Sequence of chain 2.B:
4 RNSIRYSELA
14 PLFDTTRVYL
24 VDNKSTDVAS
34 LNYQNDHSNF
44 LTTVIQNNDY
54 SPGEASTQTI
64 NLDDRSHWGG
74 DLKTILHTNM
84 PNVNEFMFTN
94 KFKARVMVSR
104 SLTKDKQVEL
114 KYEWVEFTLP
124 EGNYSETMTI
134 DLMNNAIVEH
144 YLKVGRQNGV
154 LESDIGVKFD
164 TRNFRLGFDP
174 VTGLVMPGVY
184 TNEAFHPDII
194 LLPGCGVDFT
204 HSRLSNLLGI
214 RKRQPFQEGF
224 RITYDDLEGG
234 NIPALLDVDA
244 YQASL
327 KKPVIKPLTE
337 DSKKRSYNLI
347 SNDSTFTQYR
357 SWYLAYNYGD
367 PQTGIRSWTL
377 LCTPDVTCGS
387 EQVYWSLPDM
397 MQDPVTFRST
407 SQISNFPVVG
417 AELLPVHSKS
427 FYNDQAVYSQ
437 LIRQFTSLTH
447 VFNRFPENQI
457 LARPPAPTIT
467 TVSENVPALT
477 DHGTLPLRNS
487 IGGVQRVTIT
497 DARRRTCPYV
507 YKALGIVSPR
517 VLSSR

Binding-site contacts:
Ligand atom CG2 contacts residue LEU145 of chain 2.B at 3.8 Å (hydrophobic).
Ligand atom OH contacts residue MET179 of chain 2.C at 3.4 Å.
Ligand atom CZ contacts residue THR445 of chain 2.B at 3.4 Å.
Ligand atom OD1 contacts residue LYS339 of chain 2.B at 2.9 Å (salt-bridge).
Ligand atom OD1 contacts residue GLU155 of chain 2.B at 3.8 Å.
Ligand atom CE1 contacts residue ARG149 of chain 2.B at 3.6 Å.
Ligand atom OH contacts residue LEU239 of chain 2.C at 3.9 Å.
Ligand atom CD contacts residue ARG450 of chain 2.B at 2.9 Å.
Ligand atom CB contacts residue ARG450 of chain 2.B at 3.6 Å.
Ligand atom CZ contacts residue HIS446 of chain 2.B at 3.7 Å.
Ligand atom OH contacts residue HIS446 of chain 2.B at 3.1 Å (h-bond).
Ligand atom CE2 contacts residue HIS446 of chain 2.B at 3.5 Å.
Ligand atom CG contacts residue GLU155 of chain 2.B at 3.8 Å.
Ligand atom CD1 contacts residue PRO180 of chain 2.C at 3.5 Å (hydrophobic).
Ligand atom O contacts residue HIS446 of chain 2.B at 2.8 Å.
Ligand atom CB contacts residue PRO452 of chain 2.B at 3.9 Å (hydrophobic).
Ligand atom CE1 contacts residue THR445 of chain 2.B at 3.3 Å.
Ligand atom C contacts residue HIS446 of chain 2.B at 3.4 Å.
Ligand atom CE1 contacts residue PRO180 of chain 2.C at 3.2 Å (hydrophobic).
Ligand atom CB contacts residue GLN245 of chain 2.C at 3.8 Å.
Ligand atom CE2 contacts residue MET179 of chain 2.C at 3.8 Å (hydrophobic).
Ligand atom C contacts residue ARG149 of chain 2.B at 3.8 Å.
Ligand atom OD2 contacts residue LYS339 of chain 2.B at 3.6 Å.
Ligand atom CG contacts residue LYS339 of chain 2.B at 3.8 Å.
Ligand atom CG contacts residue TYR244 of chain 2.C at 3.4 Å (hydrophobic).
Ligand atom OH contacts residue THR445 of chain 2.B at 3.2 Å.
Ligand atom CZ contacts residue ASP172 of chain 2.C at 3.6 Å.
Ligand atom ND2 contacts residue GLU155 of chain 2.B at 3.1 Å (salt-bridge).
Ligand atom CG1 contacts residue GLU155 of chain 2.B at 3.8 Å.
Ligand atom CG1 contacts residue ARG450 of chain 2.B at 3.4 Å.
Ligand atom CA contacts residue LYS339 of chain 2.B at 3.1 Å.
Ligand atom O contacts residue ARG450 of chain 2.B at 3.3 Å (salt-bridge).
Ligand atom CA contacts residue GLU155 of chain 2.B at 3.9 Å.
Ligand atom CG contacts residue ARG450 of chain 2.B at 3.5 Å.
Ligand atom CG1 contacts residue PHE451 of chain 2.B at 3.4 Å (hydrophobic).
Ligand atom O contacts residue ARG149 of chain 2.B at 2.6 Å (salt-bridge).
Ligand atom CG contacts residue PRO452 of chain 2.B at 3.5 Å (hydrophobic).
Ligand atom CB contacts residue LYS339 of chain 2.B at 2.9 Å.
Ligand atom CZ contacts residue ARG149 of chain 2.B at 3.8 Å.
Ligand atom CG2 contacts residue GLU155 of chain 2.B at 3.7 Å.

Sequence of chain 2.C:
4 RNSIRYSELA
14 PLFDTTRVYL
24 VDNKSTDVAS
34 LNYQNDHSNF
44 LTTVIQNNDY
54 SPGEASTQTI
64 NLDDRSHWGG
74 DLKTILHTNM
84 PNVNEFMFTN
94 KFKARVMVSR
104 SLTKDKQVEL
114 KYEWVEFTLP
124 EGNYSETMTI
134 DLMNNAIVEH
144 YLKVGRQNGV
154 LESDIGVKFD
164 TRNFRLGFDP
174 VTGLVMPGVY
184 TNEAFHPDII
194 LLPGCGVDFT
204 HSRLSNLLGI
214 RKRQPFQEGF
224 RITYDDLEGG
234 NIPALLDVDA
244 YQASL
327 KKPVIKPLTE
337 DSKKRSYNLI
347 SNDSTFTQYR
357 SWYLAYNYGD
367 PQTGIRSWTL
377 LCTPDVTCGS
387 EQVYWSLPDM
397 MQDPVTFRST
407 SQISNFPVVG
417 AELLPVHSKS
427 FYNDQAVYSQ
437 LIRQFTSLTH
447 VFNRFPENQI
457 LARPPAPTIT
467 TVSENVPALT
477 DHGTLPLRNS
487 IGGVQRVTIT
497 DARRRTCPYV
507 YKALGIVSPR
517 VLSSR

This protein binds this small molecule.
Small molecule (SMILES): CC(C)[C@H](NC(=O)[C@@H]1CCCN1C(=O)[C@H](CC(N)=O)NC(=O)[C@H](Cc1ccccc1)NC(=O)[C@@H](N)[C@@H](C)O)C(=O)N[C@@H](Cc1ccc(O)cc1)C(=O)N1CCC[C@H]1C(=O)N[C@@H](Cc1ccc(O)cc1)C(=O)N[C@@H](CC(=O)O)C(=O)N[C@H](C=O)[C@@H](C)O